Sequence of chain 1.I:
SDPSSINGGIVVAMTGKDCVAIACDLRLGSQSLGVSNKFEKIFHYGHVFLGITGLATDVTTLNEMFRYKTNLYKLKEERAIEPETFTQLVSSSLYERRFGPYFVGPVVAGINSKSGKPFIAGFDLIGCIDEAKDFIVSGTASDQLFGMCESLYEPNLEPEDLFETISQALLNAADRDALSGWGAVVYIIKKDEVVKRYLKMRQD

Sequence of chain 1.H:
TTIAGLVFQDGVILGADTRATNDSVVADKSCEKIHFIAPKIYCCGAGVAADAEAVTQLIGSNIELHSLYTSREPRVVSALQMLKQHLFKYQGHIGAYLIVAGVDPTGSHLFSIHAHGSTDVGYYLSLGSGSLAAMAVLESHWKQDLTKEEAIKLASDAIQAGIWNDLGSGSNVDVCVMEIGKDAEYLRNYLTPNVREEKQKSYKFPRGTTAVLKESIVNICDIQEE

This small molecule binds to this protein.
Small molecule (SMILES): CC(C)C[C@H](NC(=O)[C@H](Cc1ccccc1)N=[N+]=[N-])C(=O)N[C@@H](CO)C(=O)N[C@H](CCS(C)(=O)=O)Cc1ccc(CN)cc1

Binding-site contacts:
Ligand atom C13 contacts residue GLY47 of chain 1.H at 3.7 Å.
Ligand atom N22 contacts residue GLU53 of chain 1.H at 2.8 Å (salt-bridge).
Ligand atom C23 contacts residue CYS31 of chain 1.H at 3.7 Å (hydrophobic).
Ligand atom C24 contacts residue ALA49 of chain 1.H at 3.6 Å (hydrophobic).
Ligand atom C60 contacts residue VAL48 of chain 1.H at 3.5 Å (hydrophobic).
Ligand atom O30 contacts residue THR1 of chain 1.H at 3.4 Å.
Ligand atom C18 contacts residue GLY45 of chain 1.H at 3.5 Å.
Ligand atom N51 contacts residue ASN22 of chain 1.H at 3.7 Å.
Ligand atom C26 contacts residue GLY47 of chain 1.H at 3.4 Å.
Ligand atom C26 contacts residue THR1 of chain 1.H at 2.5 Å.
Ligand atom O30 contacts residue GLY128 of chain 1.H at 3.4 Å.
Ligand atom N52 contacts residue ASN22 of chain 1.H at 3.5 Å (h-bond).
Ligand atom C10 contacts residue THR21 of chain 1.H at 3.7 Å.
Ligand atom C32 contacts residue GLY47 of chain 1.H at 3.6 Å.
Ligand atom C20 contacts residue ALA49 of chain 1.H at 3.5 Å (hydrophobic).
Ligand atom O30 contacts residue SER129 of chain 1.H at 2.8 Å (h-bond).
Ligand atom C15 contacts residue THR1 of chain 1.H at 2.3 Å.
Ligand atom C23 contacts residue ALA49 of chain 1.H at 3.3 Å (hydrophobic).
Ligand atom O31 contacts residue ALA20 of chain 1.H at 3.5 Å.
Ligand atom C28 contacts residue SER129 of chain 1.H at 3.7 Å.
Ligand atom N53 contacts residue ASN22 of chain 1.H at 3.6 Å (h-bond).
Ligand atom S27 contacts residue THR1 of chain 1.H at 3.7 Å.
Ligand atom O44 contacts residue THR21 of chain 1.H at 3.7 Å.
Ligand atom C9 contacts residue THR21 of chain 1.H at 3.5 Å.
Ligand atom C28 contacts residue THR1 of chain 1.H at 3.7 Å.
Ligand atom N14 contacts residue THR1 of chain 1.H at 3.6 Å.
Ligand atom N11 contacts residue THR21 of chain 1.H at 3.0 Å (h-bond).
Ligand atom O31 contacts residue THR21 of chain 1.H at 3.0 Å (h-bond).
Ligand atom O44 contacts residue ASN22 of chain 1.H at 3.2 Å (h-bond).
Ligand atom C7 contacts residue ASN22 of chain 1.H at 3.5 Å.
Ligand atom N8 contacts residue ASP125 of chain 1.I at 3.3 Å (salt-bridge).
Ligand atom C59 contacts residue VAL48 of chain 1.H at 3.4 Å (hydrophobic).
Ligand atom N22 contacts residue HIS35 of chain 1.H at 3.7 Å.
Ligand atom C42 contacts residue ASP125 of chain 1.I at 3.3 Å.
Ligand atom O39 contacts residue ALA49 of chain 1.H at 3.2 Å (h-bond).
Ligand atom N14 contacts residue GLY47 of chain 1.H at 3.0 Å (h-bond).
Ligand atom N22 contacts residue GLU32 of chain 1.H at 3.7 Å.
Ligand atom C25 contacts residue THR1 of chain 1.H at 1.4 Å.
Ligand atom C12 contacts residue GLY47 of chain 1.H at 3.4 Å.
Ligand atom C16 contacts residue THR1 of chain 1.H at 2.9 Å.